Binding-site contacts:
Ligand atom CA contacts residue ASN41 of chain 1.C at 4.0 Å.
Ligand atom CB contacts residue ASP71 of chain 1.C at 2.7 Å.
Ligand atom CH2 contacts residue SER201 of chain 1.C at 3.1 Å.
Ligand atom OXT contacts residue ASP71 of chain 1.C at 3.1 Å.
Ligand atom CB contacts residue ASN44 of chain 1.C at 3.0 Å.
Ligand atom C contacts residue ASP71 of chain 1.C at 3.6 Å.
Ligand atom CD1 contacts residue ASN44 of chain 1.C at 2.6 Å.
Ligand atom CH2 contacts residue PRO202 of chain 1.C at 3.4 Å (hydrophobic).
Ligand atom CH2 contacts residue ASP203 of chain 1.C at 3.3 Å.
Ligand atom CZ contacts residue LYS46 of chain 1.C at 3.8 Å.
Ligand atom CA contacts residue ASP71 of chain 1.C at 3.7 Å.
Ligand atom O contacts residue ASN44 of chain 1.C at 2.6 Å (h-bond).
Ligand atom CE1 contacts residue LYS46 of chain 1.C at 3.1 Å.
Ligand atom OG contacts residue ASP71 of chain 1.C at 3.8 Å.
Ligand atom CD1 contacts residue LYS46 of chain 1.C at 3.8 Å.
Ligand atom CG contacts residue ASN44 of chain 1.C at 3.4 Å.
Ligand atom CA contacts residue ALA70 of chain 1.C at 4.0 Å (hydrophobic).
Ligand atom CB contacts residue GLN43 of chain 1.C at 3.8 Å.
Ligand atom CA contacts residue ASN44 of chain 1.C at 3.6 Å.
Ligand atom N contacts residue ASN41 of chain 1.C at 3.8 Å.
Ligand atom O contacts residue GLN43 of chain 1.C at 3.1 Å (h-bond).
Ligand atom CE3 contacts residue ASN44 of chain 1.C at 3.9 Å.
Ligand atom CZ2 contacts residue SER201 of chain 1.C at 3.1 Å.
Ligand atom CD2 contacts residue ASN44 of chain 1.C at 4.0 Å.
Ligand atom CZ3 contacts residue ASN44 of chain 1.C at 4.1 Å.
Ligand atom CD contacts residue ASN44 of chain 1.C at 4.1 Å.
Ligand atom C contacts residue ASN44 of chain 1.C at 3.6 Å.
Ligand atom CE2 contacts residue SER201 of chain 1.C at 3.9 Å.
Ligand atom CZ3 contacts residue SER201 of chain 1.C at 3.9 Å.
Ligand atom OG contacts residue ALA70 of chain 1.C at 4.1 Å.
Ligand atom O contacts residue ASN41 of chain 1.C at 3.3 Å.
Ligand atom CZ2 contacts residue PRO202 of chain 1.C at 3.2 Å (hydrophobic).
Ligand atom OH contacts residue LYS46 of chain 1.C at 3.5 Å.
Ligand atom CB contacts residue ALA70 of chain 1.C at 3.5 Å (hydrophobic).
Ligand atom C contacts residue ALA70 of chain 1.C at 4.0 Å (hydrophobic).
Ligand atom C contacts residue ASN41 of chain 1.C at 3.1 Å.
Ligand atom CE1 contacts residue ASN44 of chain 1.C at 3.6 Å.
Ligand atom CZ3 contacts residue ASP203 of chain 1.C at 4.1 Å.
Ligand atom OXT contacts residue ASN41 of chain 1.C at 2.7 Å (h-bond).
Ligand atom O contacts residue ALA70 of chain 1.C at 3.9 Å.

Sequence of chain 1.C:
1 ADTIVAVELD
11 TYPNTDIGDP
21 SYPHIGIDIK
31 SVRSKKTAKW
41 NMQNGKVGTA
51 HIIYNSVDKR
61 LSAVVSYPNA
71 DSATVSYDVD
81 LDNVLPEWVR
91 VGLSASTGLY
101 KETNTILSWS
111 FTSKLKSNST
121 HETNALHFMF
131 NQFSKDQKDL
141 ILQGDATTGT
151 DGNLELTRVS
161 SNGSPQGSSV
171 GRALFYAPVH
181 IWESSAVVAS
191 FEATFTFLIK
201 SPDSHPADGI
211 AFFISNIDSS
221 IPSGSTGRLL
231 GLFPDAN

The small molecule below binds the protein below.
Small molecule (SMILES): CSCC[C@H](N)C(=O)N[C@@H](Cc1ccc(O)cc1)C(=O)N[C@@H](CC1=c2ccccc2=NC1)C(=O)N[C@@H](Cc1ccc(O)cc1)C(=O)N1CCC[C@H]1C(=O)N[C@@H](Cc1ccc(O)cc1)C(=O)N[C@@H](C)C(=O)N[C@@H](CO)C(=O)NCC(=O)N[C@@H](CO)C(=O)O